Sequence of chain 1.G:
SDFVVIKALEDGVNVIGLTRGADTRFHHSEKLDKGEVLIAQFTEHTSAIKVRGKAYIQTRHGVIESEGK

Sequence of chain 1.F:
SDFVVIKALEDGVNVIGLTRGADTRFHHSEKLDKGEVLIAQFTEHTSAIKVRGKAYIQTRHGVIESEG

Binding-site contacts:
Ligand atom CZ2 contacts residue ALA44 of chain 1.G at 4.0 Å (hydrophobic).
Ligand atom OXT contacts residue HIS49 of chain 1.G at 3.8 Å.
Ligand atom CZ3 contacts residue HIS32 of chain 1.G at 4.0 Å.
Ligand atom OXT contacts residue GLY25 of chain 1.F at 4.0 Å.
Ligand atom CD1 contacts residue THR47 of chain 1.G at 3.8 Å.
Ligand atom CE3 contacts residue HIS32 of chain 1.G at 3.9 Å.
Ligand atom O contacts residue ARG24 of chain 1.F at 3.4 Å.
Ligand atom C contacts residue GLY25 of chain 1.F at 3.5 Å.
Ligand atom CH2 contacts residue GLY21 of chain 1.G at 3.6 Å.
Ligand atom CZ3 contacts residue GLY21 of chain 1.G at 3.6 Å.
Ligand atom C contacts residue THR50 of chain 1.G at 3.9 Å.
Ligand atom O contacts residue SER51 of chain 1.F at 3.0 Å (h-bond).
Ligand atom OXT contacts residue THR50 of chain 1.G at 2.7 Å (h-bond).
Ligand atom N contacts residue ARG24 of chain 1.F at 3.9 Å.
Ligand atom CG contacts residue SER51 of chain 1.F at 3.8 Å.
Ligand atom CZ2 contacts residue ILE53 of chain 1.G at 3.9 Å (hydrophobic).
Ligand atom CD1 contacts residue GLN45 of chain 1.G at 3.5 Å.
Ligand atom CA contacts residue THR23 of chain 1.F at 3.7 Å.
Ligand atom C contacts residue THR47 of chain 1.G at 3.5 Å.
Ligand atom CA contacts residue THR28 of chain 1.F at 3.2 Å.
Ligand atom CB contacts residue THR28 of chain 1.F at 3.5 Å.
Ligand atom N contacts residue ASP27 of chain 1.F at 3.2 Å (salt-bridge).
Ligand atom CB contacts residue THR23 of chain 1.F at 3.7 Å.
Ligand atom O contacts residue THR23 of chain 1.F at 4.0 Å.
Ligand atom N contacts residue THR23 of chain 1.F at 2.8 Å (h-bond).
Ligand atom O contacts residue THR47 of chain 1.G at 3.6 Å.
Ligand atom NE1 contacts residue ALA44 of chain 1.G at 3.8 Å.
Ligand atom CD1 contacts residue SER51 of chain 1.F at 3.5 Å.
Ligand atom N contacts residue GLY25 of chain 1.F at 2.8 Å (h-bond).
Ligand atom CA contacts residue SER51 of chain 1.F at 3.9 Å.
Ligand atom CD2 contacts residue THR50 of chain 1.G at 4.0 Å.
Ligand atom NE1 contacts residue GLN45 of chain 1.G at 2.8 Å (h-bond).
Ligand atom CZ2 contacts residue THR50 of chain 1.G at 3.8 Å.
Ligand atom OXT contacts residue THR47 of chain 1.G at 2.6 Å (h-bond).
Ligand atom C contacts residue SER51 of chain 1.F at 3.6 Å.
Ligand atom CB contacts residue SER51 of chain 1.F at 3.4 Å.
Ligand atom CA contacts residue GLY25 of chain 1.F at 3.5 Å.
Ligand atom N contacts residue THR28 of chain 1.F at 2.7 Å (h-bond).
Ligand atom O contacts residue GLY25 of chain 1.F at 3.0 Å (h-bond).
Ligand atom CE2 contacts residue GLN45 of chain 1.G at 3.9 Å.

The small molecule below binds the protein below.
Small molecule (SMILES): N[C@@H](Cc1c[nH]c2ccccc12)C(=O)O